Binding-site contacts:
Ligand atom O2B contacts residue ASP322 of chain 1.A at 2.7 Å (salt-bridge).
Ligand atom PG contacts residue SER136 of chain 1.A at 3.7 Å.
Ligand atom PG contacts residue MG1 of chain 1.D at 3.4 Å.
Ligand atom O1G contacts residue SER136 of chain 1.A at 2.5 Å (h-bond).
Ligand atom O3G contacts residue MG1 of chain 1.D at 2.1 Å.
Ligand atom N3 contacts residue LEU312 of chain 1.A at 3.9 Å.
Ligand atom O1G contacts residue GLN135 of chain 1.A at 3.7 Å.
Ligand atom C2 contacts residue ALA204 of chain 1.A at 3.6 Å (hydrophobic).
Ligand atom C2 contacts residue LEU312 of chain 1.A at 3.9 Å (hydrophobic).
Ligand atom PA contacts residue MG1 of chain 1.C at 3.5 Å.
Ligand atom O2A contacts residue MG1 of chain 1.C at 2.5 Å.
Ligand atom C3B contacts residue GLN135 of chain 1.A at 3.5 Å.
Ligand atom N1 contacts residue PHE203 of chain 1.A at 3.6 Å.
Ligand atom O2' contacts residue GLU209 of chain 1.A at 3.8 Å.
Ligand atom O2' contacts residue LEU312 of chain 1.A at 3.5 Å.
Ligand atom N6 contacts residue ALA204 of chain 1.A at 3.9 Å.
Ligand atom N9 contacts residue MET147 of chain 1.A at 3.8 Å.
Ligand atom C4 contacts residue MET147 of chain 1.A at 3.6 Å (hydrophobic).
Ligand atom N1 contacts residue ALA204 of chain 1.A at 2.9 Å (h-bond).
Ligand atom C8 contacts residue ILE321 of chain 1.A at 3.5 Å (hydrophobic).
Ligand atom O2B contacts residue MG1 of chain 1.C at 2.4 Å.
Ligand atom C4 contacts residue LEU312 of chain 1.A at 3.8 Å (hydrophobic).
Ligand atom PB contacts residue MG1 of chain 1.D at 3.2 Å.
Ligand atom O3A contacts residue MG1 of chain 1.C at 3.4 Å.
Ligand atom C2 contacts residue PHE203 of chain 1.A at 3.4 Å (hydrophobic).
Ligand atom C5 contacts residue LEU312 of chain 1.A at 3.9 Å (hydrophobic).
Ligand atom O1A contacts residue LYS149 of chain 1.A at 3.1 Å (salt-bridge).
Ligand atom N6 contacts residue ALA177 of chain 1.A at 3.3 Å.
Ligand atom N3 contacts residue PHE203 of chain 1.A at 3.7 Å.
Ligand atom C5 contacts residue MET147 of chain 1.A at 3.5 Å (hydrophobic).
Ligand atom PB contacts residue MG1 of chain 1.C at 3.4 Å.
Ligand atom N7 contacts residue MET147 of chain 1.A at 3.6 Å.
Ligand atom N6 contacts residue ALA202 of chain 1.A at 3.1 Å (h-bond).
Ligand atom O2B contacts residue MG1 of chain 1.D at 1.9 Å.
Ligand atom C8 contacts residue MET147 of chain 1.A at 3.8 Å (hydrophobic).
Ligand atom C3B contacts residue MG1 of chain 1.D at 3.7 Å.
Ligand atom O3' contacts residue GLU209 of chain 1.A at 4.0 Å.
Ligand atom N7 contacts residue ILE321 of chain 1.A at 3.9 Å.
Ligand atom C6 contacts residue ALA204 of chain 1.A at 3.9 Å (hydrophobic).
Ligand atom O2A contacts residue ASP322 of chain 1.A at 3.4 Å (salt-bridge).

This small molecule binds to this protein.
Small molecule (SMILES): Nc1ncnc2c1ncn2[C@@H]1O[C@H](CO[P](=O)(O)O[P](=O)(O)CP(=O)(O)O)[C@@H](O)[C@H]1O

Sequence of chain 1.A:
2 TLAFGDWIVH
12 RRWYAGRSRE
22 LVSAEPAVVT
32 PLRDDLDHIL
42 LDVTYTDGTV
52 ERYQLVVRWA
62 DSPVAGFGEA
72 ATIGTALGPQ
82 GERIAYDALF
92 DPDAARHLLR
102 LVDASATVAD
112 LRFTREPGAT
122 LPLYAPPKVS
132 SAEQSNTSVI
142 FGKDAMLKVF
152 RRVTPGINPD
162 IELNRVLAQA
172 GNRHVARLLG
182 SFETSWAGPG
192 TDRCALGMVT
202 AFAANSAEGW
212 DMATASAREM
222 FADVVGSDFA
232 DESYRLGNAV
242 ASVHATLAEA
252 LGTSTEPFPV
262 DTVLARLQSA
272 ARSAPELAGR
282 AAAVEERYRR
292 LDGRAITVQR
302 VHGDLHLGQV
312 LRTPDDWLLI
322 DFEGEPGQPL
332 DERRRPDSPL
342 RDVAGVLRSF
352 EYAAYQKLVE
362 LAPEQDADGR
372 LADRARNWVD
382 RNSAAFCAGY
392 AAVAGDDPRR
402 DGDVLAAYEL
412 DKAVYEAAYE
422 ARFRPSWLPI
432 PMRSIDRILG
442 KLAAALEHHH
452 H